Binding-site contacts:
Ligand atom O1 contacts residue VAL80 of chain 1.A at 4.0 Å.
Ligand atom C2 contacts residue VAL80 of chain 1.A at 4.3 Å (hydrophobic).
Ligand atom C5 contacts residue THR35 of chain 1.A at 3.6 Å.
Ligand atom C4 contacts residue LEU84 of chain 1.A at 4.1 Å (hydrophobic).
Ligand atom C3 contacts residue MET92 of chain 1.A at 3.9 Å (hydrophobic).
Ligand atom O2 contacts residue LEU98 of chain 1.A at 4.0 Å.
Ligand atom C3 contacts residue VAL80 of chain 1.A at 4.1 Å (hydrophobic).
Ligand atom C2 contacts residue ILE31 of chain 1.A at 4.2 Å (hydrophobic).
Ligand atom C3 contacts residue LEU98 of chain 1.A at 4.2 Å (hydrophobic).
Ligand atom C5 contacts residue LEU84 of chain 1.A at 4.3 Å (hydrophobic).
Ligand atom C6 contacts residue LEU98 of chain 1.A at 4.3 Å (hydrophobic).
Ligand atom N contacts residue LEU98 of chain 1.A at 4.2 Å.
Ligand atom C1 contacts residue THR35 of chain 1.A at 4.2 Å.
Ligand atom C6 contacts residue ILE31 of chain 1.A at 4.2 Å (hydrophobic).
Ligand atom O2 contacts residue ARG76 of chain 1.A at 3.1 Å (salt-bridge).
Ligand atom O1 contacts residue GLN77 of chain 1.A at 3.3 Å (h-bond).
Ligand atom N contacts residue ILE31 of chain 1.A at 4.0 Å.
Ligand atom C3 contacts residue GLY97 of chain 1.A at 4.2 Å.
Ligand atom C1 contacts residue ILE31 of chain 1.A at 3.6 Å (hydrophobic).
Ligand atom C4 contacts residue MET92 of chain 1.A at 3.7 Å (hydrophobic).
Ligand atom O1 contacts residue ARG76 of chain 1.A at 2.8 Å (salt-bridge).
Ligand atom C1 contacts residue TYR34 of chain 1.A at 4.3 Å (hydrophobic).
Ligand atom N contacts residue TYR34 of chain 1.A at 4.4 Å.
Ligand atom C6 contacts residue ARG76 of chain 1.A at 3.4 Å.
Ligand atom C1 contacts residue LEU98 of chain 1.A at 3.7 Å (hydrophobic).
Ligand atom O2 contacts residue ILE31 of chain 1.A at 4.0 Å.
Ligand atom N contacts residue THR35 of chain 1.A at 3.2 Å (h-bond).
Ligand atom C2 contacts residue LEU98 of chain 1.A at 4.0 Å (hydrophobic).
Ligand atom C4 contacts residue VAL80 of chain 1.A at 4.5 Å (hydrophobic).
Ligand atom O2 contacts residue GLY24 of chain 1.A at 3.5 Å (h-bond).

Sequence of chain 1.A:
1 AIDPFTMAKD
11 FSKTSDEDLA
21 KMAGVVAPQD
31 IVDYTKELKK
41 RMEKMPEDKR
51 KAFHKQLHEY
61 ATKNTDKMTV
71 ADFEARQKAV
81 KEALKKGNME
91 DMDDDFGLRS

A small-molecule ligand and the protein it binds are described below.
Small molecule (SMILES): O=C(O)c1cccnc1